Sequence of chain 1.B:
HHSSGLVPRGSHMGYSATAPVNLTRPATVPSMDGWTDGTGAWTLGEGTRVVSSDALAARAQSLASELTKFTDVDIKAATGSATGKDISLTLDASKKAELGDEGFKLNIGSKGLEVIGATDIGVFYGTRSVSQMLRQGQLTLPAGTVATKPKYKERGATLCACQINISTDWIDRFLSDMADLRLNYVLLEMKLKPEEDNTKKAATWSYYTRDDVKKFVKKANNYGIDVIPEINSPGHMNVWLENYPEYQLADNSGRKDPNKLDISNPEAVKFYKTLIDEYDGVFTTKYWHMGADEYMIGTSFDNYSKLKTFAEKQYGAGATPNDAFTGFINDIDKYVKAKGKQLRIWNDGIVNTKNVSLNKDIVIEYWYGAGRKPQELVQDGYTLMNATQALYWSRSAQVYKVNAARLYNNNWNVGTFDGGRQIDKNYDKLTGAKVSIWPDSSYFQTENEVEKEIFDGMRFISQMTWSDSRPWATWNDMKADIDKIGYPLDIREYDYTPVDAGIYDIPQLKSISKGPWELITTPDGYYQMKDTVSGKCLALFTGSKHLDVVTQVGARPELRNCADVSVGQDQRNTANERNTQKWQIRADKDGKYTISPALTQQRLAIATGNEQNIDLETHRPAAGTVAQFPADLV

Binding-site contacts:
Ligand atom C24 contacts residue ASP448 of chain 1.B at 3.6 Å.
Ligand atom C21 contacts residue GAL1 of chain 1.K at 2.4 Å.
Ligand atom O22 contacts residue TRP446 of chain 1.B at 3.3 Å.
Ligand atom C26 contacts residue TRP375 of chain 1.B at 3.8 Å (hydrophobic).
Ligand atom O24 contacts residue ASP448 of chain 1.B at 2.6 Å (salt-bridge).
Ligand atom C27 contacts residue GLU302 of chain 1.B at 3.7 Å.
Ligand atom C27 contacts residue GAL1 of chain 1.K at 3.7 Å.
Ligand atom C26 contacts residue GLU302 of chain 1.B at 4.0 Å.
Ligand atom O21 contacts residue HIS244 of chain 1.B at 4.0 Å.
Ligand atom O25 contacts residue TYR400 of chain 1.B at 2.6 Å (h-bond).
Ligand atom C28 contacts residue TRP375 of chain 1.B at 3.8 Å (hydrophobic).
Ligand atom O21 contacts residue GAL1 of chain 1.K at 1.4 Å.
Ligand atom C30 contacts residue TYR400 of chain 1.B at 3.4 Å (hydrophobic).
Ligand atom C28 contacts residue ASP301 of chain 1.B at 3.3 Å.
Ligand atom N21 contacts residue TYR400 of chain 1.B at 4.1 Å.
Ligand atom O22 contacts residue GAL1 of chain 1.K at 3.0 Å (h-bond).
Ligand atom C24 contacts residue TYR408 of chain 1.B at 3.8 Å (hydrophobic).
Ligand atom C29 contacts residue TRP375 of chain 1.B at 3.9 Å (hydrophobic).
Ligand atom C26 contacts residue TYR408 of chain 1.B at 4.1 Å (hydrophobic).
Ligand atom C29 contacts residue TRP446 of chain 1.B at 3.6 Å (hydrophobic).
Ligand atom O25 contacts residue TRP375 of chain 1.B at 3.2 Å.
Ligand atom C25 contacts residue TYR408 of chain 1.B at 3.2 Å (hydrophobic).
Ligand atom C22 contacts residue TRP446 of chain 1.B at 4.1 Å (hydrophobic).
Ligand atom O21 contacts residue GLU302 of chain 1.B at 4.0 Å.
Ligand atom O21 contacts residue ASP301 of chain 1.B at 4.0 Å.
Ligand atom C22 contacts residue GAL1 of chain 1.K at 3.2 Å.
Ligand atom C22 contacts residue ASP448 of chain 1.B at 3.3 Å.
Ligand atom C29 contacts residue ASP301 of chain 1.B at 4.0 Å.
Ligand atom O25 contacts residue TRP446 of chain 1.B at 3.9 Å.
Ligand atom N22 contacts residue ASP301 of chain 1.B at 2.8 Å (salt-bridge).
Ligand atom N22 contacts residue TRP375 of chain 1.B at 3.9 Å.
Ligand atom O22 contacts residue ASP448 of chain 1.B at 2.7 Å (salt-bridge).
Ligand atom C30 contacts residue TRP354 of chain 1.B at 3.4 Å (hydrophobic).
Ligand atom N22 contacts residue GAL1 of chain 1.K at 3.9 Å.
Ligand atom C29 contacts residue TYR400 of chain 1.B at 3.4 Å (hydrophobic).
Ligand atom C30 contacts residue TRP446 of chain 1.B at 3.9 Å (hydrophobic).
Ligand atom C28 contacts residue GLU302 of chain 1.B at 3.2 Å.
Ligand atom C21 contacts residue TRP446 of chain 1.B at 4.2 Å (hydrophobic).
Ligand atom C23 contacts residue TRP446 of chain 1.B at 4.0 Å (hydrophobic).
Ligand atom C30 contacts residue TRP375 of chain 1.B at 3.5 Å (hydrophobic).

This protein binds this small molecule.
Small molecule (SMILES): CC(=O)NC[C@@H]1[C@@H](O)[C@H](O)[C@H]2[C@@H](O)CCN21